The small molecule below binds the protein below.
Small molecule (SMILES): Cc1cccc(Cl)c1NC(=O)c1cnc(Nc2cccc(C(=O)NC3CCC(O)CC3)c2)s1

Sequence of chain 1.A:
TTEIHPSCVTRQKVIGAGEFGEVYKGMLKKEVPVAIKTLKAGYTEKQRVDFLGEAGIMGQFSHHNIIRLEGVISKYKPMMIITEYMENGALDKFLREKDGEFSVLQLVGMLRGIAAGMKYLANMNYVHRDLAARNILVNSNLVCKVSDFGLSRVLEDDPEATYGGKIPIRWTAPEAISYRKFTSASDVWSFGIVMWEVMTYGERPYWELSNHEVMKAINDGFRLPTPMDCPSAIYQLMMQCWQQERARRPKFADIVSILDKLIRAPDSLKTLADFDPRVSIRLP

Binding-site contacts:
Ligand atom CAL contacts residue MET101 of chain 1.A at 3.3 Å (hydrophobic).
Ligand atom CBF contacts residue GLU69 of chain 1.A at 3.6 Å.
Ligand atom CAC contacts residue THR98 of chain 1.A at 3.4 Å.
Ligand atom CAM contacts residue GLY104 of chain 1.A at 3.8 Å.
Ligand atom CBE contacts residue LYS52 of chain 1.A at 3.7 Å.
Ligand atom NAJ contacts residue TYR100 of chain 1.A at 3.8 Å.
Ligand atom NAH contacts residue MET101 of chain 1.A at 3.0 Å (h-bond).
Ligand atom CBD contacts residue THR98 of chain 1.A at 3.6 Å.
Ligand atom CBD contacts residue ILE51 of chain 1.A at 3.8 Å (hydrophobic).
Ligand atom CBD contacts residue ALA50 of chain 1.A at 3.5 Å (hydrophobic).
Ligand atom CBD contacts residue LYS52 of chain 1.A at 3.8 Å.
Ligand atom CAN contacts residue GLY104 of chain 1.A at 3.8 Å.
Ligand atom CLA contacts residue ILE82 of chain 1.A at 3.7 Å.
Ligand atom NAQ contacts residue ILE25 of chain 1.A at 3.6 Å.
Ligand atom CAZ contacts residue GLY104 of chain 1.A at 3.6 Å.
Ligand atom CBG contacts residue MET73 of chain 1.A at 3.7 Å (hydrophobic).
Ligand atom CBG contacts residue GLU69 of chain 1.A at 3.5 Å.
Ligand atom CAO contacts residue GLY104 of chain 1.A at 3.7 Å.
Ligand atom CBD contacts residue ILE96 of chain 1.A at 3.7 Å (hydrophobic).
Ligand atom CBF contacts residue ILE96 of chain 1.A at 3.8 Å (hydrophobic).
Ligand atom NAJ contacts residue MET101 of chain 1.A at 2.9 Å (h-bond).
Ligand atom CAG contacts residue LEU152 of chain 1.A at 3.7 Å (hydrophobic).
Ligand atom NAH contacts residue GLU99 of chain 1.A at 3.8 Å.
Ligand atom CBE contacts residue THR98 of chain 1.A at 3.8 Å.
Ligand atom CBC contacts residue THR98 of chain 1.A at 3.4 Å.
Ligand atom CAG contacts residue THR98 of chain 1.A at 3.7 Å.
Ligand atom CAF contacts residue ALA50 of chain 1.A at 3.5 Å (hydrophobic).
Ligand atom CAF contacts residue LEU152 of chain 1.A at 3.6 Å (hydrophobic).
Ligand atom CAG contacts residue GLU99 of chain 1.A at 3.4 Å.
Ligand atom NAD contacts residue THR98 of chain 1.A at 2.8 Å (h-bond).
Ligand atom CAK contacts residue MET101 of chain 1.A at 3.4 Å (hydrophobic).
Ligand atom CAK contacts residue GLY104 of chain 1.A at 3.6 Å.
Ligand atom CAE contacts residue ALA50 of chain 1.A at 3.8 Å (hydrophobic).
Ligand atom CAG contacts residue ALA50 of chain 1.A at 3.4 Å (hydrophobic).
Ligand atom CAL contacts residue GLY104 of chain 1.A at 3.7 Å.
Ligand atom CAS contacts residue ILE25 of chain 1.A at 3.2 Å (hydrophobic).
Ligand atom CLA contacts residue SER162 of chain 1.A at 3.6 Å.
Ligand atom CBE contacts residue ILE96 of chain 1.A at 3.6 Å (hydrophobic).
Ligand atom CAB contacts residue THR98 of chain 1.A at 3.8 Å.
Ligand atom CAL contacts residue TYR100 of chain 1.A at 3.7 Å (hydrophobic).